Binding-site contacts:
Ligand atom O24 contacts residue LEU101 of chain 1.A at 3.8 Å.
Ligand atom C8 contacts residue PHE120 of chain 1.A at 3.9 Å (hydrophobic).
Ligand atom O22 contacts residue THR236 of chain 1.A at 2.8 Å (h-bond).
Ligand atom C17 contacts residue THR236 of chain 1.A at 3.5 Å.
Ligand atom C6 contacts residue SER102 of chain 1.A at 3.8 Å.
Ligand atom C3 contacts residue SER102 of chain 1.A at 3.5 Å.
Ligand atom C19 contacts residue ALA64 of chain 1.A at 3.6 Å (hydrophobic).
Ligand atom O24 contacts residue ALA64 of chain 1.A at 3.7 Å.
Ligand atom C19 contacts residue MET98 of chain 1.A at 3.8 Å (hydrophobic).
Ligand atom F25 contacts residue CYS140 of chain 1.A at 3.4 Å.
Ligand atom C16 contacts residue THR236 of chain 1.A at 3.4 Å.
Ligand atom C4 contacts residue MET136 of chain 1.A at 3.7 Å (hydrophobic).
Ligand atom C5 contacts residue LEU229 of chain 1.A at 3.7 Å (hydrophobic).
Ligand atom C6 contacts residue LEU229 of chain 1.A at 3.7 Å (hydrophobic).
Ligand atom C18 contacts residue ALA64 of chain 1.A at 3.8 Å (hydrophobic).
Ligand atom C2 contacts residue PHE120 of chain 1.A at 3.7 Å (hydrophobic).
Ligand atom C7 contacts residue LEU60 of chain 1.A at 3.6 Å (hydrophobic).
Ligand atom O23 contacts residue CYS233 of chain 1.A at 3.2 Å.
Ligand atom C14 contacts residue LEU60 of chain 1.A at 3.8 Å (hydrophobic).
Ligand atom C6 contacts residue LEU105 of chain 1.A at 3.6 Å (hydrophobic).
Ligand atom C10 contacts residue ASN61 of chain 1.A at 3.6 Å.
Ligand atom C4 contacts residue LEU229 of chain 1.A at 3.9 Å (hydrophobic).
Ligand atom C12 contacts residue LEU229 of chain 1.A at 3.6 Å (hydrophobic).
Ligand atom O23 contacts residue PHE232 of chain 1.A at 3.5 Å.
Ligand atom C1 contacts residue MET98 of chain 1.A at 3.6 Å (hydrophobic).
Ligand atom C16 contacts residue ASN61 of chain 1.A at 3.7 Å.
Ligand atom N20 contacts residue ASN61 of chain 1.A at 2.8 Å (h-bond).
Ligand atom C3 contacts residue LEU105 of chain 1.A at 3.8 Å (hydrophobic).
Ligand atom O23 contacts residue MET136 of chain 1.A at 3.7 Å.
Ligand atom O22 contacts residue ASN61 of chain 1.A at 3.3 Å (h-bond).
Ligand atom F25 contacts residue MET143 of chain 1.A at 3.0 Å.
Ligand atom C17 contacts residue PHE232 of chain 1.A at 3.5 Å (hydrophobic).
Ligand atom C6 contacts residue MET143 of chain 1.A at 3.7 Å (hydrophobic).
Ligand atom O22 contacts residue PHE247 of chain 1.A at 3.7 Å.
Ligand atom C19 contacts residue TRP97 of chain 1.A at 3.7 Å (hydrophobic).
Ligand atom F25 contacts residue LEU139 of chain 1.A at 3.5 Å.
Ligand atom O22 contacts residue VAL245 of chain 1.A at 3.5 Å.
Ligand atom C11 contacts residue CYS233 of chain 1.A at 3.7 Å (hydrophobic).
Ligand atom C11 contacts residue MET136 of chain 1.A at 3.7 Å (hydrophobic).
Ligand atom C7 contacts residue ASN61 of chain 1.A at 3.5 Å.

A small-molecule ligand and the protein it binds are described below.
Small molecule (SMILES): C[C@@H]1OC(=O)C(c2ccc(F)cc2)=C1c1ccc2c(c1)NC(=O)CO2

Sequence of chain 1.A:
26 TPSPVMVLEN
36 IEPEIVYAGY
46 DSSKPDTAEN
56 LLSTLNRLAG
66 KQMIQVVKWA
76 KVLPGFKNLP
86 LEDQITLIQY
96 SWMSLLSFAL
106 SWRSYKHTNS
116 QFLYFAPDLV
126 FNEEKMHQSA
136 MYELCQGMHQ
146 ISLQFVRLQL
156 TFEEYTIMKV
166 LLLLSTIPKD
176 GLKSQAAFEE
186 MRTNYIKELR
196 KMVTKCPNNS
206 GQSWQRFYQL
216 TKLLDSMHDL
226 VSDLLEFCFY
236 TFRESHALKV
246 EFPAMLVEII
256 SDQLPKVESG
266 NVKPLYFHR